This protein binds this small molecule.
Small molecule (SMILES): COc1cc(Br)c(OC)cc1N

Sequence of chain 1.B:
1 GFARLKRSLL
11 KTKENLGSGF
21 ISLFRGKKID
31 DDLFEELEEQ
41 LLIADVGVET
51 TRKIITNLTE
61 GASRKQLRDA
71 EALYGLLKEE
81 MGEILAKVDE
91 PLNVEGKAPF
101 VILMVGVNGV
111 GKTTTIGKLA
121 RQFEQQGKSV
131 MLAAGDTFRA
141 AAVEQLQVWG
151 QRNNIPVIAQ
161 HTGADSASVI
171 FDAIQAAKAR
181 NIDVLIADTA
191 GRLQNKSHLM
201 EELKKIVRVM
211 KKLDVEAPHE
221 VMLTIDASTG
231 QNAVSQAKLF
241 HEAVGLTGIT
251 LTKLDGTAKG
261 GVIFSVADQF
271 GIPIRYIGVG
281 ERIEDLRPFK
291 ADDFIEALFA

Binding-site contacts:
Ligand atom NAI contacts residue LYS205 of chain 1.B at 3.6 Å.
Ligand atom NAI contacts residue VAL209 of chain 1.B at 4.3 Å.
Ligand atom CAK contacts residue LYS212 of chain 1.B at 3.1 Å.
Ligand atom BR contacts residue SER168 of chain 1.B at 4.2 Å.
Ligand atom OAJ contacts residue LYS212 of chain 1.B at 2.9 Å (salt-bridge).
Ligand atom CAD contacts residue SER168 of chain 1.B at 3.9 Å.
Ligand atom CAC contacts residue ALA167 of chain 1.B at 4.5 Å (hydrophobic).
Ligand atom OAB contacts residue ASP165 of chain 1.B at 2.7 Å (salt-bridge).
Ligand atom CAH contacts residue VAL209 of chain 1.B at 3.8 Å (hydrophobic).
Ligand atom OAB contacts residue ALA167 of chain 1.B at 4.5 Å.
Ligand atom CAA contacts residue ASP165 of chain 1.B at 3.0 Å.
Ligand atom BR contacts residue VAL209 of chain 1.B at 4.3 Å.
Ligand atom CAF contacts residue LYS212 of chain 1.B at 3.6 Å.
Ligand atom CAH contacts residue LYS205 of chain 1.B at 4.5 Å.
Ligand atom OAJ contacts residue VAL209 of chain 1.B at 3.8 Å.
Ligand atom CAF contacts residue VAL209 of chain 1.B at 3.8 Å (hydrophobic).
Ligand atom CAE contacts residue VAL209 of chain 1.B at 4.0 Å (hydrophobic).
Ligand atom CAE contacts residue SER168 of chain 1.B at 4.5 Å.
Ligand atom CAG contacts residue LYS212 of chain 1.B at 3.5 Å.
Ligand atom CAC contacts residue VAL209 of chain 1.B at 4.5 Å (hydrophobic).
Ligand atom OAB contacts residue LYS205 of chain 1.B at 3.8 Å.
Ligand atom CAA contacts residue LYS205 of chain 1.B at 4.2 Å.
Ligand atom BR contacts residue PHE171 of chain 1.B at 3.8 Å.
Ligand atom CAC contacts residue ASP165 of chain 1.B at 4.0 Å.
Ligand atom CAG contacts residue VAL209 of chain 1.B at 3.5 Å (hydrophobic).